Binding-site contacts:
Ligand atom C5 contacts residue TRP42 of chain 1.A at 3.5 Å (hydrophobic).
Ligand atom C6 contacts residue ASP149 of chain 1.A at 3.2 Å.
Ligand atom C3 contacts residue ALA41 of chain 1.A at 3.9 Å (hydrophobic).
Ligand atom C8 contacts residue TYR22 of chain 1.A at 3.5 Å (hydrophobic).
Ligand atom C3 contacts residue TRP42 of chain 1.A at 3.9 Å (hydrophobic).
Ligand atom C6 contacts residue TRP152 of chain 1.A at 3.7 Å (hydrophobic).
Ligand atom O3 contacts residue ASP149 of chain 1.A at 3.2 Å.
Ligand atom O7 contacts residue ALA41 of chain 1.A at 2.9 Å (h-bond).
Ligand atom C8 contacts residue VAL40 of chain 1.A at 4.0 Å (hydrophobic).
Ligand atom C7 contacts residue TRP16 of chain 1.A at 3.4 Å (hydrophobic).
Ligand atom C5 contacts residue ALA41 of chain 1.A at 4.0 Å (hydrophobic).
Ligand atom C2 contacts residue ASP149 of chain 1.A at 3.6 Å.
Ligand atom C8 contacts residue TRP16 of chain 1.A at 3.5 Å (hydrophobic).
Ligand atom C7 contacts residue VAL40 of chain 1.A at 4.0 Å (hydrophobic).
Ligand atom O7 contacts residue TRP42 of chain 1.A at 2.9 Å (h-bond).
Ligand atom C4 contacts residue TRP42 of chain 1.A at 3.9 Å (hydrophobic).
Ligand atom C8 contacts residue LYS150 of chain 1.A at 3.7 Å.
Ligand atom O5 contacts residue TRP152 of chain 1.A at 3.7 Å.
Ligand atom O7 contacts residue VAL40 of chain 1.A at 3.3 Å.
Ligand atom C5 contacts residue TRP152 of chain 1.A at 3.6 Å (hydrophobic).
Ligand atom C8 contacts residue ASP149 of chain 1.A at 3.6 Å.
Ligand atom C6 contacts residue TRP42 of chain 1.A at 3.8 Å (hydrophobic).
Ligand atom C3 contacts residue ASP149 of chain 1.A at 3.3 Å.
Ligand atom C7 contacts residue ALA41 of chain 1.A at 3.9 Å (hydrophobic).
Ligand atom C1 contacts residue TRP42 of chain 1.A at 3.8 Å (hydrophobic).
Ligand atom C3 contacts residue TRP16 of chain 1.A at 3.8 Å (hydrophobic).
Ligand atom N2 contacts residue ASP149 of chain 1.A at 2.9 Å (salt-bridge).
Ligand atom O3 contacts residue TRP42 of chain 1.A at 3.5 Å.
Ligand atom C5 contacts residue ASP149 of chain 1.A at 3.9 Å.
Ligand atom C4 contacts residue ALA41 of chain 1.A at 3.9 Å (hydrophobic).
Ligand atom O5 contacts residue ASP149 of chain 1.A at 3.3 Å (salt-bridge).
Ligand atom O7 contacts residue TRP16 of chain 1.A at 3.7 Å.
Ligand atom O6 contacts residue ASP149 of chain 1.A at 2.9 Å (salt-bridge).
Ligand atom C2 contacts residue TRP42 of chain 1.A at 3.9 Å (hydrophobic).
Ligand atom O6 contacts residue THR15 of chain 1.A at 3.2 Å (h-bond).
Ligand atom N2 contacts residue TRP16 of chain 1.A at 3.5 Å (h-bond).
Ligand atom O4 contacts residue ALA41 of chain 1.A at 3.2 Å.
Ligand atom C7 contacts residue ASP149 of chain 1.A at 3.5 Å.
Ligand atom O3 contacts residue TRP16 of chain 1.A at 2.7 Å (h-bond).
Ligand atom C6 contacts residue THR15 of chain 1.A at 3.1 Å.

Sequence of chain 1.A:
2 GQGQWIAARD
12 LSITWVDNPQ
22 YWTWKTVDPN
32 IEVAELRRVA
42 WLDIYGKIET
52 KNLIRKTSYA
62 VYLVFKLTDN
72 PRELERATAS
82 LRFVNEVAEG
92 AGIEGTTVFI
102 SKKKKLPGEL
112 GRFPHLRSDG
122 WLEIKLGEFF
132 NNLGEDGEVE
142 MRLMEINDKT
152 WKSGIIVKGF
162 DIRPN

This small molecule binds to this protein.
Small molecule (SMILES): CC(=O)N[C@@H]1[C@@H](O)[C@H](O[C@@H]2O[C@H](CO)[C@@H](O[C@@H]3O[C@H](CO)[C@@H](O)[C@H](O)[C@H]3NC(C)=O)[C@H](O)[C@H]2NC(C)=O)[C@@H](CO)O[C@H]1O